This small molecule binds to this protein.
Small molecule (SMILES): CC(=O)N[C@@H]1[C@@H](O)[C@H](O)[C@@H](CO)O[C@H]1O

Binding-site contacts:
Ligand atom C1 contacts residue ASN23 of chain 1.A at 1.4 Å.
Ligand atom C5 contacts residue ASN23 of chain 1.A at 3.6 Å.
Ligand atom C8 contacts residue LYS22 of chain 1.A at 4.1 Å.
Ligand atom O5 contacts residue ASN23 of chain 1.A at 2.4 Å (h-bond).
Ligand atom N2 contacts residue ASN23 of chain 1.A at 2.6 Å (h-bond).
Ligand atom O6 contacts residue GLN15 of chain 1.A at 3.8 Å.
Ligand atom C4 contacts residue ASN23 of chain 1.A at 4.1 Å.
Ligand atom C2 contacts residue ASN23 of chain 1.A at 2.2 Å.
Ligand atom O5 contacts residue GLN15 of chain 1.A at 4.2 Å.
Ligand atom C7 contacts residue ASN23 of chain 1.A at 3.0 Å.
Ligand atom C3 contacts residue ASN23 of chain 1.A at 3.6 Å.
Ligand atom O7 contacts residue ASN23 of chain 1.A at 2.8 Å (h-bond).
Ligand atom C8 contacts residue ASN23 of chain 1.A at 4.5 Å.

Sequence of chain 1.A:
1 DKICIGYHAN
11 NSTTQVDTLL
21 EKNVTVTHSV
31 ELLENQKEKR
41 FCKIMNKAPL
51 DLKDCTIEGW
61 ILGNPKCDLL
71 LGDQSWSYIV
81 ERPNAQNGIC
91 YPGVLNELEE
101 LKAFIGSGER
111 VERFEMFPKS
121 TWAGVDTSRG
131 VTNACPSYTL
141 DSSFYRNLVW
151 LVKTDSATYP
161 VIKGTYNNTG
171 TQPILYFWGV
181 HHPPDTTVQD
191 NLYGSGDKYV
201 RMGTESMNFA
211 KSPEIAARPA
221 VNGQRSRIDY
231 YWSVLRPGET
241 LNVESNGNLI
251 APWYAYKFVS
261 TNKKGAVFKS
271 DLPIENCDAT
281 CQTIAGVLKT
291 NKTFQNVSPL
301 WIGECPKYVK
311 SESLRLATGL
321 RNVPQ